Sequence of chain 1.A:
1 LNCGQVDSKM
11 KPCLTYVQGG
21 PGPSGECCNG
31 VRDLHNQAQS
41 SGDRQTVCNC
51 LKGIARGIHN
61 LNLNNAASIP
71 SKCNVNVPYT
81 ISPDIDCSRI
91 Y

Binding-site contacts:
Ligand atom C8 contacts residue PRO83 of chain 1.A at 3.8 Å (hydrophobic).
Ligand atom C9 contacts residue SER82 of chain 1.A at 3.6 Å.
Ligand atom C4 contacts residue LEU51 of chain 1.A at 4.0 Å (hydrophobic).
Ligand atom C9 contacts residue PRO83 of chain 1.A at 3.5 Å (hydrophobic).
Ligand atom C6 contacts residue LEU51 of chain 1.A at 4.2 Å (hydrophobic).
Ligand atom C9 contacts residue ALA55 of chain 1.A at 3.6 Å (hydrophobic).
Ligand atom C4 contacts residue CYS48 of chain 1.A at 3.9 Å (hydrophobic).
Ligand atom C3 contacts residue ILE85 of chain 1.A at 3.8 Å (hydrophobic).
Ligand atom C3 contacts residue CYS48 of chain 1.A at 4.4 Å (hydrophobic).
Ligand atom C8 contacts residue ILE85 of chain 1.A at 4.2 Å (hydrophobic).
Ligand atom C1 contacts residue LAP1 of chain 1.D at 3.9 Å.
Ligand atom C2 contacts residue CYS48 of chain 1.A at 3.9 Å (hydrophobic).
Ligand atom C5 contacts residue ILE81 of chain 1.A at 4.1 Å (hydrophobic).
Ligand atom C4 contacts residue ILE85 of chain 1.A at 4.3 Å (hydrophobic).
Ligand atom C7 contacts residue LEU51 of chain 1.A at 4.4 Å (hydrophobic).
Ligand atom C5 contacts residue LEU51 of chain 1.A at 4.0 Å (hydrophobic).
Ligand atom C6 contacts residue LYS52 of chain 1.A at 4.3 Å.
Ligand atom C9 contacts residue LEU63 of chain 1.A at 3.9 Å (hydrophobic).
Ligand atom C6 contacts residue SER82 of chain 1.A at 4.4 Å.
Ligand atom C7 contacts residue SER82 of chain 1.A at 4.0 Å.
Ligand atom C8 contacts residue ALA55 of chain 1.A at 4.3 Å (hydrophobic).
Ligand atom C8 contacts residue SER82 of chain 1.A at 3.0 Å.
Ligand atom C7 contacts residue ILE81 of chain 1.A at 3.9 Å (hydrophobic).
Ligand atom C1 contacts residue VAL77 of chain 1.A at 3.6 Å (hydrophobic).
Ligand atom C6 contacts residue ILE85 of chain 1.A at 3.9 Å (hydrophobic).
Ligand atom C3 contacts residue ILE81 of chain 1.A at 4.0 Å (hydrophobic).

The small molecule below binds the protein below.
Small molecule (SMILES): CCCCCCCCCCCC(=O)OC[C@@H](O)CO[P](=O)(O)OCC[N+](C)(C)C